Binding-site contacts:
Ligand atom N24 contacts residue GLU311 of chain 1.A at 3.4 Å (salt-bridge).
Ligand atom C25 contacts residue ZN1 of chain 1.L at 2.9 Å.
Ligand atom C27 contacts residue GLU311 of chain 1.A at 3.6 Å.
Ligand atom O07 contacts residue GLY274 of chain 1.A at 2.9 Å (h-bond).
Ligand atom C33 contacts residue GLU141 of chain 1.A at 3.2 Å.
Ligand atom C28 contacts residue GLU333 of chain 1.A at 3.5 Å.
Ligand atom O26 contacts residue TYR395 of chain 1.A at 3.4 Å (h-bond).
Ligand atom C35 contacts residue GLN139 of chain 1.A at 3.7 Å.
Ligand atom C33 contacts residue PRO142 of chain 1.A at 3.5 Å (hydrophobic).
Ligand atom O07 contacts residue ALA275 of chain 1.A at 3.6 Å.
Ligand atom C27 contacts residue GLU277 of chain 1.A at 3.5 Å.
Ligand atom C04 contacts residue GLU311 of chain 1.A at 3.3 Å.
Ligand atom O39 contacts residue ZN1 of chain 1.L at 2.3 Å.
Ligand atom N24 contacts residue ALA275 of chain 1.A at 3.4 Å (h-bond).
Ligand atom C27 contacts residue ZN1 of chain 1.L at 3.0 Å.
Ligand atom O39 contacts residue GLU311 of chain 1.A at 2.9 Å (salt-bridge).
Ligand atom C03 contacts residue HIS310 of chain 1.A at 3.3 Å.
Ligand atom C27 contacts residue ALA275 of chain 1.A at 3.6 Å (hydrophobic).
Ligand atom N38 contacts residue GLU277 of chain 1.A at 3.0 Å (salt-bridge).
Ligand atom O39 contacts residue GLU277 of chain 1.A at 2.6 Å (salt-bridge).
Ligand atom O39 contacts residue HIS314 of chain 1.A at 3.3 Å (h-bond).
Ligand atom N38 contacts residue GLU141 of chain 1.A at 2.7 Å (salt-bridge).
Ligand atom C35 contacts residue ALA273 of chain 1.A at 3.6 Å (hydrophobic).
Ligand atom O26 contacts residue HIS310 of chain 1.A at 2.8 Å (h-bond).
Ligand atom C17 contacts residue TYR395 of chain 1.A at 3.2 Å (hydrophobic).
Ligand atom O26 contacts residue GLU333 of chain 1.A at 3.2 Å (salt-bridge).
Ligand atom C10 contacts residue TYR807 of chain 1.A at 3.6 Å (hydrophobic).
Ligand atom C34 contacts residue GLU141 of chain 1.A at 3.6 Å.
Ligand atom C32 contacts residue GLU141 of chain 1.A at 3.5 Å.
Ligand atom O39 contacts residue GLU333 of chain 1.A at 3.6 Å.
Ligand atom N13 contacts residue ALA273 of chain 1.A at 3.4 Å.
Ligand atom C25 contacts residue GLU311 of chain 1.A at 3.5 Å.
Ligand atom O07 contacts residue ALA273 of chain 1.A at 3.6 Å.
Ligand atom C12 contacts residue ALA273 of chain 1.A at 3.6 Å (hydrophobic).
Ligand atom N38 contacts residue GLU333 of chain 1.A at 2.9 Å (salt-bridge).
Ligand atom O26 contacts residue ZN1 of chain 1.L at 2.2 Å.
Ligand atom C12 contacts residue TYR807 of chain 1.A at 3.5 Å (hydrophobic).
Ligand atom C36 contacts residue ALA273 of chain 1.A at 3.6 Å (hydrophobic).
Ligand atom C28 contacts residue ZN1 of chain 1.L at 3.7 Å.
Ligand atom C11 contacts residue TYR807 of chain 1.A at 3.4 Å (hydrophobic).

Sequence of chain 1.A:
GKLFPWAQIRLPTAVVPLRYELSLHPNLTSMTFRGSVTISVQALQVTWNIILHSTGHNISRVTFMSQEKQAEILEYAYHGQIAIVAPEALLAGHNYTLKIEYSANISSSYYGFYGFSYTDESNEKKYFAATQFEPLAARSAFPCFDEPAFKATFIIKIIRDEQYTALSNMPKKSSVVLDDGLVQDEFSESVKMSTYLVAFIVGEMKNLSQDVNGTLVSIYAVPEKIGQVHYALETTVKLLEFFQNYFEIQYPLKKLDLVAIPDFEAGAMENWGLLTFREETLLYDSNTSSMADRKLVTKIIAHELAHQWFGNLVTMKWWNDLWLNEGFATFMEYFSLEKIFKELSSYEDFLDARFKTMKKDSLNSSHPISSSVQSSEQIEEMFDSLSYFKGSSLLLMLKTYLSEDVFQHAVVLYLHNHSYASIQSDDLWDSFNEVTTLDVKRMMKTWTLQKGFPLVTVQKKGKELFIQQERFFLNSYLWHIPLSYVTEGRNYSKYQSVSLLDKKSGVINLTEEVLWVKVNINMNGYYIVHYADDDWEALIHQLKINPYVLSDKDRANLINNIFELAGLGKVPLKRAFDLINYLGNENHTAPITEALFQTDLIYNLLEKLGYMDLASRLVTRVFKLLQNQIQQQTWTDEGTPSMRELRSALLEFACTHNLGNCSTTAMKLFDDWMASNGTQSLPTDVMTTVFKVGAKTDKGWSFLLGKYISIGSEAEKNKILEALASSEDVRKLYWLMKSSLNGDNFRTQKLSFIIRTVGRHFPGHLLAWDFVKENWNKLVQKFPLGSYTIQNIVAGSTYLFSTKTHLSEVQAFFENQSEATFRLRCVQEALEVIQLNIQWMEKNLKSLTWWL

A protein and the small-molecule ligand that binds it are described below.
Small molecule (SMILES): COC(=O)[C@H](Cc1c[nH]c2ccccc12)NC(=O)[C@H](CC(C)C)NC(=O)[C@@H](O)[C@H](N)COc1ccc(O)cc1